Sequence of chain 1.A:
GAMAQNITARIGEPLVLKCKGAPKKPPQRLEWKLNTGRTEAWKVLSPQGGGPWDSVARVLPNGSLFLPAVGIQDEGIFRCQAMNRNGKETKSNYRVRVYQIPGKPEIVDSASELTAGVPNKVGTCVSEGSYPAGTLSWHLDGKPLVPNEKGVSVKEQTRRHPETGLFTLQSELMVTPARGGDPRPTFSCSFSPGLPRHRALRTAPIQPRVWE

Binding-site contacts:
Ligand atom O17 contacts residue ASP54 of chain 1.A at 4.5 Å.
Ligand atom C11 contacts residue ASP54 of chain 1.A at 3.7 Å.
Ligand atom C01 contacts residue PRO61 of chain 1.A at 3.9 Å (hydrophobic).
Ligand atom C01 contacts residue LEU60 of chain 1.A at 4.5 Å (hydrophobic).
Ligand atom C10 contacts residue PRO68 of chain 1.A at 4.3 Å (hydrophobic).
Ligand atom C09 contacts residue PHE66 of chain 1.A at 3.7 Å (hydrophobic).
Ligand atom C10 contacts residue ASP54 of chain 1.A at 3.7 Å.
Ligand atom C04 contacts residue LEU60 of chain 1.A at 3.8 Å (hydrophobic).
Ligand atom C02 contacts residue LEU60 of chain 1.A at 3.9 Å (hydrophobic).
Ligand atom C03 contacts residue LEU60 of chain 1.A at 3.9 Å (hydrophobic).
Ligand atom C01 contacts residue ARG58 of chain 1.A at 3.8 Å.
Ligand atom C09 contacts residue ARG58 of chain 1.A at 4.0 Å.
Ligand atom C08 contacts residue PHE66 of chain 1.A at 4.2 Å (hydrophobic).
Ligand atom C02 contacts residue ARG58 of chain 1.A at 3.1 Å.
Ligand atom C02 contacts residue PRO61 of chain 1.A at 4.2 Å (hydrophobic).
Ligand atom O07 contacts residue ARG58 of chain 1.A at 4.2 Å.
Ligand atom C06 contacts residue PRO61 of chain 1.A at 4.3 Å (hydrophobic).
Ligand atom O07 contacts residue LEU60 of chain 1.A at 4.0 Å.
Ligand atom C14 contacts residue ASP54 of chain 1.A at 3.5 Å.
Ligand atom C05 contacts residue LEU60 of chain 1.A at 4.2 Å (hydrophobic).
Ligand atom C12 contacts residue ARG58 of chain 1.A at 4.5 Å.
Ligand atom O15 contacts residue ASP54 of chain 1.A at 3.1 Å (salt-bridge).
Ligand atom C03 contacts residue VAL59 of chain 1.A at 3.4 Å (hydrophobic).
Ligand atom O07 contacts residue PHE66 of chain 1.A at 3.8 Å.
Ligand atom C08 contacts residue ARG58 of chain 1.A at 4.0 Å.
Ligand atom C13 contacts residue ARG58 of chain 1.A at 3.9 Å.
Ligand atom C04 contacts residue ARG58 of chain 1.A at 3.8 Å.
Ligand atom C03 contacts residue ARG58 of chain 1.A at 3.2 Å.
Ligand atom C06 contacts residue ARG58 of chain 1.A at 4.5 Å.
Ligand atom C09 contacts residue PRO68 of chain 1.A at 4.5 Å (hydrophobic).
Ligand atom C02 contacts residue VAL59 of chain 1.A at 2.8 Å (hydrophobic).
Ligand atom O15 contacts residue SER55 of chain 1.A at 3.6 Å.
Ligand atom C01 contacts residue VAL59 of chain 1.A at 3.9 Å (hydrophobic).

The protein below binds the small molecule below.
Small molecule (SMILES): O=C(O)c1ccc(Oc2cccc(O)c2)cc1